This protein binds this small molecule.
Small molecule (SMILES): CC(=O)N[C@H]1[C@H](O[C@H]2[C@H](O)[C@@H](NC(C)=O)CO[C@@H]2CO)O[C@H](CO)[C@@H](O[C@@H]2O[C@H](CO[C@H]3O[C@H](CO[C@H]4O[C@H](CO)[C@@H](O)[C@H](O)[C@@H]4O)[C@@H](O)[C@H](O[C@H]4O[C@H](CO)[C@@H](O)[C@H](O)[C@@H]4O)[C@@H]3O)[C@@H](O)[C@H](O[C@H]3O[C@H](CO)[C@@H](O)[C@H](O)[C@@H]3O[C@H]3O[C@H](CO)[C@@H](O)[C@H](O)[C@@H]3O[C@H]3O[C@H](CO)[C@@H](O)[C@H](O)[C@@H]3O)[C@@H]2O)[C@@H]1O

Binding-site contacts:
Ligand atom C2 contacts residue ASN301 of chain 1.G at 2.3 Å.
Ligand atom C3 contacts residue ASN301 of chain 1.G at 3.6 Å.
Ligand atom N2 contacts residue ASN301 of chain 1.G at 2.6 Å (h-bond).
Ligand atom C4 contacts residue GLY106 of chain 1.H at 3.5 Å.
Ligand atom O6 contacts residue ARG296 of chain 1.G at 3.5 Å (salt-bridge).
Ligand atom C6 contacts residue THR383 of chain 1.G at 3.8 Å.
Ligand atom C1 contacts residue SER62 of chain 1.I at 3.9 Å.
Ligand atom C5 contacts residue THR383 of chain 1.G at 3.9 Å.
Ligand atom O5 contacts residue THR383 of chain 1.G at 3.7 Å.
Ligand atom O4 contacts residue ASN45 of chain 1.I at 3.4 Å (h-bond).
Ligand atom C3 contacts residue GLY106 of chain 1.H at 3.5 Å.
Ligand atom C7 contacts residue ASN301 of chain 1.G at 3.3 Å.
Ligand atom O5 contacts residue ASN301 of chain 1.G at 2.5 Å (h-bond).
Ligand atom C2 contacts residue SER62 of chain 1.I at 3.4 Å.
Ligand atom O2 contacts residue ARG103 of chain 1.H at 3.7 Å.
Ligand atom C3 contacts residue ASN45 of chain 1.I at 3.5 Å.
Ligand atom O6 contacts residue SER62 of chain 1.I at 3.8 Å.
Ligand atom O4 contacts residue SER62 of chain 1.I at 3.9 Å.
Ligand atom O5 contacts residue ARG103 of chain 1.H at 3.5 Å.
Ligand atom N2 contacts residue HIS299 of chain 1.G at 3.5 Å (h-bond).
Ligand atom C5 contacts residue ASN301 of chain 1.G at 3.7 Å.
Ligand atom C1 contacts residue ASN301 of chain 1.G at 1.4 Å.
Ligand atom C4 contacts residue SER62 of chain 1.I at 3.6 Å.
Ligand atom O3 contacts residue ASN45 of chain 1.I at 2.7 Å (h-bond).
Ligand atom C5 contacts residue ILE104 of chain 1.H at 3.7 Å (hydrophobic).
Ligand atom O2 contacts residue SER62 of chain 1.I at 3.5 Å (h-bond).
Ligand atom O3 contacts residue ASN46 of chain 1.I at 3.9 Å.
Ligand atom O6 contacts residue ASN44 of chain 1.I at 2.7 Å (h-bond).
Ligand atom O3 contacts residue GLY106 of chain 1.H at 3.3 Å (h-bond).
Ligand atom O7 contacts residue ASN301 of chain 1.G at 3.7 Å.
Ligand atom C3 contacts residue SER62 of chain 1.I at 3.9 Å.
Ligand atom O3 contacts residue SER62 of chain 1.I at 3.4 Å (h-bond).
Ligand atom C8 contacts residue VAL108 of chain 1.H at 3.8 Å (hydrophobic).
Ligand atom O5 contacts residue ILE104 of chain 1.H at 3.3 Å (h-bond).
Ligand atom C5 contacts residue ARG103 of chain 1.H at 4.0 Å.
Ligand atom O4 contacts residue ASN44 of chain 1.I at 2.7 Å (h-bond).
Ligand atom O3 contacts residue ILE104 of chain 1.H at 3.8 Å.
Ligand atom C2 contacts residue GLY106 of chain 1.H at 3.3 Å.
Ligand atom C1 contacts residue HIS299 of chain 1.G at 4.0 Å.
Ligand atom C8 contacts residue THR267 of chain 1.G at 3.8 Å.

Sequence of chain 1.I:
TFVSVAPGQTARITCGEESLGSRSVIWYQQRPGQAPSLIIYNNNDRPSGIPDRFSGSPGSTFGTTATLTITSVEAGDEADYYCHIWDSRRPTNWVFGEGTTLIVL

Sequence of chain 1.G:
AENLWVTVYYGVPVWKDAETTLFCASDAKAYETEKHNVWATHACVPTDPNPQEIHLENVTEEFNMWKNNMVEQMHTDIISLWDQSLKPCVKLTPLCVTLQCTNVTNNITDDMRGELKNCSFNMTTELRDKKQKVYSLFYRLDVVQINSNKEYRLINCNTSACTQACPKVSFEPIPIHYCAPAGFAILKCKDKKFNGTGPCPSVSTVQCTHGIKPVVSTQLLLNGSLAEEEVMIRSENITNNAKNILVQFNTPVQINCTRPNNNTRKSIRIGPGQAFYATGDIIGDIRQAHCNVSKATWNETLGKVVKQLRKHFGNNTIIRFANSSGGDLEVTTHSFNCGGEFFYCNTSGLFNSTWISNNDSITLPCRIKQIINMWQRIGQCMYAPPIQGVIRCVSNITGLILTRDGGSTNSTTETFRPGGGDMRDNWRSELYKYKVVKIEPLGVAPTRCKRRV

Sequence of chain 1.H:
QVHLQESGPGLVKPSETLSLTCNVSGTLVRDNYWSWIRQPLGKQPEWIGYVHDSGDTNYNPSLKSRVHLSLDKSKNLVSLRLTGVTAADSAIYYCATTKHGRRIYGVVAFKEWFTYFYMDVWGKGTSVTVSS